The protein below binds the small molecule below.
Small molecule (SMILES): Oc1cc(Cl)ccc1Oc1ccc(Cl)cc1Cl

Sequence of chain 2.A:
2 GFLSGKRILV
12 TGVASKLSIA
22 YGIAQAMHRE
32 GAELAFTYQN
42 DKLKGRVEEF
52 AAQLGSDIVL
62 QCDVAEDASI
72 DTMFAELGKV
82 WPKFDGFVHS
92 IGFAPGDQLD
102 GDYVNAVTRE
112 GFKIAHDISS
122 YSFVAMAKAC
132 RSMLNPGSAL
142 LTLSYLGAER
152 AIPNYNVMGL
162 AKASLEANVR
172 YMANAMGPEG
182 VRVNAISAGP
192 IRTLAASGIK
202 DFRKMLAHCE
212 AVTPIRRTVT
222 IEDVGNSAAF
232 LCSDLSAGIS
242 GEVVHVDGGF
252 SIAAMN

Binding-site contacts:
Ligand atom C1 contacts residue NAD1 of chain 2.C at 3.8 Å.
Ligand atom CL14 contacts residue PHE203 of chain 2.A at 3.6 Å.
Ligand atom C12 contacts residue LEU100 of chain 2.A at 3.7 Å (hydrophobic).
Ligand atom CL14 contacts residue TYR146 of chain 2.A at 3.5 Å.
Ligand atom C10 contacts residue ALA196 of chain 2.A at 3.9 Å (hydrophobic).
Ligand atom C8 contacts residue NAD1 of chain 2.C at 3.9 Å.
Ligand atom C3 contacts residue ILE200 of chain 2.A at 3.3 Å (hydrophobic).
Ligand atom C4 contacts residue NAD1 of chain 2.C at 3.6 Å.
Ligand atom C2 contacts residue NAD1 of chain 2.C at 3.4 Å.
Ligand atom C6 contacts residue TYR156 of chain 2.A at 3.4 Å (hydrophobic).
Ligand atom C4 contacts residue ALA197 of chain 2.A at 3.4 Å (hydrophobic).
Ligand atom C5 contacts residue NAD1 of chain 2.C at 3.6 Å.
Ligand atom C1 contacts residue ILE200 of chain 2.A at 3.9 Å (hydrophobic).
Ligand atom CL15 contacts residue ALA95 of chain 2.A at 3.1 Å.
Ligand atom C5 contacts residue ILE200 of chain 2.A at 4.0 Å (hydrophobic).
Ligand atom CL15 contacts residue PHE94 of chain 2.A at 3.9 Å.
Ligand atom C3 contacts residue PHE203 of chain 2.A at 3.8 Å (hydrophobic).
Ligand atom C4 contacts residue ILE200 of chain 2.A at 3.6 Å (hydrophobic).
Ligand atom O17 contacts residue NAD1 of chain 2.C at 2.8 Å (h-bond).
Ligand atom C1 contacts residue TYR156 of chain 2.A at 3.5 Å (hydrophobic).
Ligand atom CL16 contacts residue NAD1 of chain 2.C at 3.5 Å.
Ligand atom O7 contacts residue NAD1 of chain 2.C at 3.2 Å (h-bond).
Ligand atom C9 contacts residue ALA196 of chain 2.A at 3.3 Å (hydrophobic).
Ligand atom C2 contacts residue ILE200 of chain 2.A at 3.5 Å (hydrophobic).
Ligand atom CL16 contacts residue ALA196 of chain 2.A at 3.1 Å.
Ligand atom C9 contacts residue GLY93 of chain 2.A at 4.0 Å.
Ligand atom O7 contacts residue ALA196 of chain 2.A at 3.9 Å.
Ligand atom O17 contacts residue TYR156 of chain 2.A at 2.4 Å (h-bond).
Ligand atom CL14 contacts residue NAD1 of chain 2.C at 3.6 Å.
Ligand atom C6 contacts residue NAD1 of chain 2.C at 3.6 Å.
Ligand atom C12 contacts residue MET159 of chain 2.A at 4.0 Å (hydrophobic).
Ligand atom C10 contacts residue GLY93 of chain 2.A at 3.5 Å.
Ligand atom C3 contacts residue ALA197 of chain 2.A at 3.7 Å (hydrophobic).
Ligand atom C13 contacts residue ILE200 of chain 2.A at 3.9 Å (hydrophobic).
Ligand atom C1 contacts residue TYR146 of chain 2.A at 3.7 Å (hydrophobic).
Ligand atom CL16 contacts residue GLY93 of chain 2.A at 3.5 Å.
Ligand atom O17 contacts residue LYS163 of chain 2.A at 3.9 Å.
Ligand atom C8 contacts residue ALA196 of chain 2.A at 3.7 Å (hydrophobic).
Ligand atom CL14 contacts residue PRO191 of chain 2.A at 3.8 Å.
Ligand atom C3 contacts residue NAD1 of chain 2.C at 3.2 Å.